Sequence of chain 3.F:
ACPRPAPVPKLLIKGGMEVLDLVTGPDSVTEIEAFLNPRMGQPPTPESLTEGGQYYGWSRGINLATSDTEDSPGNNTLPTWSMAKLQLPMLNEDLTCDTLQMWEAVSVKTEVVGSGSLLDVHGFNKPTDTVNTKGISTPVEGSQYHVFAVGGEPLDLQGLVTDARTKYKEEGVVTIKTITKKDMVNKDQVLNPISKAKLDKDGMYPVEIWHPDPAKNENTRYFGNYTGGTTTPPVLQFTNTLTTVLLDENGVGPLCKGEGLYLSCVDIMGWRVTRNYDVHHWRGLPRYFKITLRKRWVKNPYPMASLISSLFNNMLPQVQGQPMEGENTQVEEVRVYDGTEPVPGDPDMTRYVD

Sequence of chain 4.F:
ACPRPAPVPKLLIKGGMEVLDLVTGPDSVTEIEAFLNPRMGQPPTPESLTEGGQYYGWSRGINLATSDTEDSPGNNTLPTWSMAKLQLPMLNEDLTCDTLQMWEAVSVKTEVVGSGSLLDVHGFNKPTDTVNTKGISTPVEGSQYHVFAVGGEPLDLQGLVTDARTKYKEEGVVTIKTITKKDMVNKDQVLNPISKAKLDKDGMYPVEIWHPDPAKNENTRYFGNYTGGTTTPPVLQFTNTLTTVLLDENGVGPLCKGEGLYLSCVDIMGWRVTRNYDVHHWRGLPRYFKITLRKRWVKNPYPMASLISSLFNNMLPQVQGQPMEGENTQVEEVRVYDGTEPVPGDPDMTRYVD

The protein below binds the small molecule below.
Small molecule (SMILES): CC(=O)N[C@@H]1[C@@H](O[C@@H]2O[C@H](CO)[C@H](O)[C@H](O[C@]3(C(=O)O)C[C@H](O)[C@@H](NC(C)=O)[C@H]([C@H](O)[C@H](O)CO)O3)[C@H]2O)[C@H](O)[C@@H](CO[C@]2(C(=O)O)C[C@H](O)[C@@H](NC(C)=O)[C@H]([C@H](O)[C@H](O)CO)O2)O[C@H]1O

Binding-site contacts:
Ligand atom C4 contacts residue HIS298 of chain 4.F at 4.0 Å.
Ligand atom C4 contacts residue GLY78 of chain 4.F at 3.4 Å.
Ligand atom O8 contacts residue GLU87 of chain 4.F at 3.9 Å.
Ligand atom O1A contacts residue TYR72 of chain 4.F at 3.1 Å.
Ligand atom C1 contacts residue GLY78 of chain 4.F at 4.1 Å.
Ligand atom C10 contacts residue TYR72 of chain 4.F at 4.1 Å (hydrophobic).
Ligand atom O3 contacts residue VAL296 of chain 4.F at 4.3 Å.
Ligand atom O4 contacts residue THR291 of chain 4.F at 3.4 Å.
Ligand atom C5 contacts residue TYR72 of chain 4.F at 3.5 Å (hydrophobic).
Ligand atom O1A contacts residue GLY78 of chain 4.F at 3.7 Å.
Ligand atom C6 contacts residue ASN93 of chain 4.F at 3.1 Å.
Ligand atom O4 contacts residue HIS298 of chain 4.F at 3.0 Å (h-bond).
Ligand atom C1 contacts residue SER89 of chain 4.F at 4.2 Å.
Ligand atom C1 contacts residue ARG77 of chain 4.F at 3.1 Å.
Ligand atom C11 contacts residue ASP85 of chain 3.F at 4.2 Å.
Ligand atom C3 contacts residue GLY78 of chain 4.F at 3.9 Å.
Ligand atom O8 contacts residue ARG77 of chain 4.F at 3.1 Å (salt-bridge).
Ligand atom O1A contacts residue SER89 of chain 4.F at 4.1 Å.
Ligand atom O6 contacts residue ASN93 of chain 4.F at 3.0 Å (h-bond).
Ligand atom O1B contacts residue SER89 of chain 4.F at 3.5 Å (h-bond).
Ligand atom O3 contacts residue GLY78 of chain 4.F at 3.6 Å.
Ligand atom C1 contacts residue TYR72 of chain 4.F at 4.0 Å (hydrophobic).
Ligand atom C3 contacts residue GLY78 of chain 4.F at 4.1 Å.
Ligand atom C3 contacts residue ARG77 of chain 4.F at 4.1 Å.
Ligand atom C6 contacts residue ARG77 of chain 4.F at 4.3 Å.
Ligand atom O1A contacts residue ARG77 of chain 4.F at 3.0 Å (salt-bridge).
Ligand atom O4 contacts residue ASN80 of chain 4.F at 4.0 Å.
Ligand atom O1B contacts residue ARG77 of chain 4.F at 2.5 Å (salt-bridge).
Ligand atom C5 contacts residue ASN93 of chain 4.F at 4.1 Å.
Ligand atom C8 contacts residue ARG77 of chain 4.F at 4.1 Å.
Ligand atom O4 contacts residue TYR72 of chain 4.F at 3.8 Å.
Ligand atom C3 contacts residue VAL296 of chain 4.F at 3.7 Å (hydrophobic).
Ligand atom N5 contacts residue TYR72 of chain 4.F at 3.0 Å (h-bond).
Ligand atom O4 contacts residue ILE79 of chain 4.F at 3.6 Å (h-bond).
Ligand atom O4 contacts residue GLY78 of chain 4.F at 3.2 Å.
Ligand atom C3 contacts residue HIS298 of chain 4.F at 4.1 Å.
Ligand atom O8 contacts residue TYR72 of chain 4.F at 3.9 Å.
Ligand atom C6 contacts residue TYR72 of chain 4.F at 3.8 Å (hydrophobic).
Ligand atom C4 contacts residue TYR72 of chain 4.F at 3.4 Å (hydrophobic).
Ligand atom C2 contacts residue GLY78 of chain 4.F at 4.1 Å.